Sequence of chain 59.H:
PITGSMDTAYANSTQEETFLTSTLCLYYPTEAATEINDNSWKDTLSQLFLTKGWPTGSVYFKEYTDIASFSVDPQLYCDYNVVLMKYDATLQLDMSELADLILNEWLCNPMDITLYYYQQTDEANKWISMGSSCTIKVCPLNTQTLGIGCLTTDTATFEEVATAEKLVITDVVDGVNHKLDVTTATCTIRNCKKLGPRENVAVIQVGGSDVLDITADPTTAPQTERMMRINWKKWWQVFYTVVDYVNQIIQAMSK

Binding-site contacts:
Ligand atom C1 contacts residue ASN12 of chain 59.H at 2.2 Å.
Ligand atom C2 contacts residue ASN12 of chain 59.H at 3.2 Å.
Ligand atom N2 contacts residue ASN12 of chain 59.H at 3.8 Å.
Ligand atom C5 contacts residue ASN12 of chain 59.H at 4.1 Å.
Ligand atom O5 contacts residue ASN12 of chain 59.H at 2.7 Å (h-bond).
Ligand atom O7 contacts residue ASN12 of chain 59.H at 3.7 Å.
Ligand atom C7 contacts residue ASN12 of chain 59.H at 3.9 Å.

The protein below binds the small molecule below.
Small molecule (SMILES): CC(=O)N[C@H]1[C@H](O[C@H]2[C@H](O)[C@@H](NC(C)=O)CO[C@@H]2CO)O[C@H](CO)[C@@H](O)[C@@H]1O